A protein and the small-molecule ligand that binds it are described below.
Small molecule (SMILES): CCOC(=O)c1ccc(OCCCC2CCN(c3ccc(C)nn3)CC2)cc1

Sequence of chain 1.B:
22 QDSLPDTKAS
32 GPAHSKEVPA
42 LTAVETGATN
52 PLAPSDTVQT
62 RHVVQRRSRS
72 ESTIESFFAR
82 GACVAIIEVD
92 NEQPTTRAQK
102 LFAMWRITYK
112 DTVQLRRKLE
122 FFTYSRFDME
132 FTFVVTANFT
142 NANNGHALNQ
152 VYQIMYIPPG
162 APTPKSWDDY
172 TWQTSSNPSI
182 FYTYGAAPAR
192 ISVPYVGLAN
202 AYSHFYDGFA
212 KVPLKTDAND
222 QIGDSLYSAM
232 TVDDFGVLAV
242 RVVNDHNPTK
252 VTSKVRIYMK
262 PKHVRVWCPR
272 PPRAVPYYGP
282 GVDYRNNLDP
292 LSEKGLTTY

Sequence of chain 2.D:
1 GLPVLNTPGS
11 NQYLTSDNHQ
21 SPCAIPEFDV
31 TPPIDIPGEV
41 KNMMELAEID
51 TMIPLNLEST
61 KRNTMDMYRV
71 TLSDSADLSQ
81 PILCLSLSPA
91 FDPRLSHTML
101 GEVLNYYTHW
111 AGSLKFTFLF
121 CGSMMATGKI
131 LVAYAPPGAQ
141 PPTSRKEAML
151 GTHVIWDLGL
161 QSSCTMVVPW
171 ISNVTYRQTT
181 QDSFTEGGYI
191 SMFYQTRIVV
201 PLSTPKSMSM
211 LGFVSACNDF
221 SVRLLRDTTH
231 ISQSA

Binding-site contacts:
Ligand atom C18 contacts residue TYR110 of chain 1.B at 3.8 Å (hydrophobic).
Ligand atom C13 contacts residue PHE236 of chain 1.B at 3.8 Å (hydrophobic).
Ligand atom C17 contacts residue MET130 of chain 1.B at 3.7 Å (hydrophobic).
Ligand atom C7 contacts residue ILE25 of chain 1.D at 3.8 Å (hydrophobic).
Ligand atom C7 contacts residue VAL194 of chain 1.B at 3.6 Å (hydrophobic).
Ligand atom N6 contacts residue VAL194 of chain 1.B at 3.6 Å.
Ligand atom C16 contacts residue MET130 of chain 1.B at 3.8 Å (hydrophobic).
Ligand atom C3 contacts residue TYR157 of chain 1.B at 3.4 Å (hydrophobic).
Ligand atom N4 contacts residue ILE192 of chain 1.B at 3.6 Å.
Ligand atom O23 contacts residue TYR110 of chain 1.B at 3.5 Å.
Ligand atom N4 contacts residue LEU239 of chain 1.B at 3.6 Å.
Ligand atom C25 contacts residue THR109 of chain 1.B at 3.2 Å.
Ligand atom C21 contacts residue TYR203 of chain 1.B at 3.7 Å (hydrophobic).
Ligand atom C1 contacts residue ILE155 of chain 1.B at 3.8 Å (hydrophobic).
Ligand atom C1 contacts residue ILE181 of chain 1.B at 3.5 Å (hydrophobic).
Ligand atom C11 contacts residue PHE132 of chain 1.B at 3.5 Å (hydrophobic).
Ligand atom C3 contacts residue ALA24 of chain 1.D at 3.6 Å (hydrophobic).
Ligand atom C7 contacts residue TYR157 of chain 1.B at 3.5 Å (hydrophobic).
Ligand atom C10 contacts residue ILE108 of chain 1.B at 3.5 Å (hydrophobic).
Ligand atom C20 contacts residue PHE236 of chain 1.B at 3.4 Å (hydrophobic).
Ligand atom C19 contacts residue PHE236 of chain 1.B at 3.6 Å (hydrophobic).
Ligand atom C19 contacts residue TYR110 of chain 1.B at 3.8 Å (hydrophobic).
Ligand atom C10 contacts residue PHE132 of chain 1.B at 3.7 Å (hydrophobic).
Ligand atom O24 contacts residue PHE236 of chain 1.B at 3.9 Å.
Ligand atom O23 contacts residue PHE236 of chain 1.B at 3.3 Å.
Ligand atom N3 contacts residue ILE192 of chain 1.B at 3.7 Å.
Ligand atom C4 contacts residue TYR157 of chain 1.B at 3.5 Å (hydrophobic).
Ligand atom C9 contacts residue VAL194 of chain 1.B at 3.8 Å (hydrophobic).
Ligand atom C4 contacts residue ALA24 of chain 1.D at 3.9 Å (hydrophobic).
Ligand atom C3 contacts residue PRO179 of chain 1.B at 3.6 Å (hydrophobic).
Ligand atom N3 contacts residue LEU239 of chain 1.B at 3.8 Å.
Ligand atom C8 contacts residue TYR157 of chain 1.B at 3.4 Å (hydrophobic).
Ligand atom C12 contacts residue PHE236 of chain 1.B at 3.7 Å (hydrophobic).
Ligand atom O15 contacts residue MET130 of chain 1.B at 3.8 Å.
Ligand atom O24 contacts residue THR109 of chain 1.B at 3.6 Å.
Ligand atom O24 contacts residue TYR110 of chain 1.B at 3.3 Å.
Ligand atom C22 contacts residue TYR110 of chain 1.B at 3.3 Å (hydrophobic).
Ligand atom C8 contacts residue VAL194 of chain 1.B at 3.8 Å (hydrophobic).
Ligand atom C13 contacts residue ILE108 of chain 1.B at 3.6 Å (hydrophobic).
Ligand atom C22 contacts residue PHE236 of chain 1.B at 3.3 Å (hydrophobic).

Sequence of chain 1.D:
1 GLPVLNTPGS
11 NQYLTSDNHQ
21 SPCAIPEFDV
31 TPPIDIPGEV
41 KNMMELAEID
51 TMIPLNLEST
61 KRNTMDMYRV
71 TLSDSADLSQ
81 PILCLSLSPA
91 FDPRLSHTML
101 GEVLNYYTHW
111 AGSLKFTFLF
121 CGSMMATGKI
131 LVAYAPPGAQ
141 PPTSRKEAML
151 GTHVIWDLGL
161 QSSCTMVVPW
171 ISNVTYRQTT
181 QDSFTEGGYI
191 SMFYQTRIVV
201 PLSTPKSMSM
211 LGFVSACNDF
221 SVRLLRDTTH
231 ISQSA